Binding-site contacts:
Ligand atom C3 contacts residue ASN265 of chain 3.C at 3.8 Å.
Ligand atom C1 contacts residue ASN265 of chain 3.C at 1.5 Å.
Ligand atom C4 contacts residue GLN263 of chain 3.C at 4.3 Å.
Ligand atom C8 contacts residue GLN263 of chain 3.C at 3.8 Å.
Ligand atom C2 contacts residue ASN265 of chain 3.C at 2.5 Å.
Ligand atom C8 contacts residue ASN301 of chain 3.C at 3.4 Å.
Ligand atom C8 contacts residue SER303 of chain 3.C at 3.2 Å.
Ligand atom C7 contacts residue ASN265 of chain 3.C at 3.0 Å.
Ligand atom O7 contacts residue ASN301 of chain 3.C at 3.5 Å (h-bond).
Ligand atom N2 contacts residue GLN263 of chain 3.C at 3.8 Å.
Ligand atom C1 contacts residue GLN263 of chain 3.C at 4.2 Å.
Ligand atom C7 contacts residue ASN301 of chain 3.C at 3.8 Å.
Ligand atom C3 contacts residue GLN263 of chain 3.C at 3.3 Å.
Ligand atom N2 contacts residue ASN265 of chain 3.C at 2.9 Å (h-bond).
Ligand atom C8 contacts residue ASN265 of chain 3.C at 4.3 Å.
Ligand atom O5 contacts residue ASN265 of chain 3.C at 2.4 Å (h-bond).
Ligand atom C4 contacts residue ASN265 of chain 3.C at 4.2 Å.
Ligand atom O7 contacts residue ASN265 of chain 3.C at 2.7 Å (h-bond).
Ligand atom C5 contacts residue ASN265 of chain 3.C at 3.7 Å.
Ligand atom O3 contacts residue GLN263 of chain 3.C at 3.9 Å.
Ligand atom C2 contacts residue GLN263 of chain 3.C at 4.0 Å.
Ligand atom O4 contacts residue GLN263 of chain 3.C at 4.4 Å.
Ligand atom C5 contacts residue GLN263 of chain 3.C at 4.5 Å.
Ligand atom C8 contacts residue VAL302 of chain 3.C at 3.7 Å (hydrophobic).

Sequence of chain 3.C:
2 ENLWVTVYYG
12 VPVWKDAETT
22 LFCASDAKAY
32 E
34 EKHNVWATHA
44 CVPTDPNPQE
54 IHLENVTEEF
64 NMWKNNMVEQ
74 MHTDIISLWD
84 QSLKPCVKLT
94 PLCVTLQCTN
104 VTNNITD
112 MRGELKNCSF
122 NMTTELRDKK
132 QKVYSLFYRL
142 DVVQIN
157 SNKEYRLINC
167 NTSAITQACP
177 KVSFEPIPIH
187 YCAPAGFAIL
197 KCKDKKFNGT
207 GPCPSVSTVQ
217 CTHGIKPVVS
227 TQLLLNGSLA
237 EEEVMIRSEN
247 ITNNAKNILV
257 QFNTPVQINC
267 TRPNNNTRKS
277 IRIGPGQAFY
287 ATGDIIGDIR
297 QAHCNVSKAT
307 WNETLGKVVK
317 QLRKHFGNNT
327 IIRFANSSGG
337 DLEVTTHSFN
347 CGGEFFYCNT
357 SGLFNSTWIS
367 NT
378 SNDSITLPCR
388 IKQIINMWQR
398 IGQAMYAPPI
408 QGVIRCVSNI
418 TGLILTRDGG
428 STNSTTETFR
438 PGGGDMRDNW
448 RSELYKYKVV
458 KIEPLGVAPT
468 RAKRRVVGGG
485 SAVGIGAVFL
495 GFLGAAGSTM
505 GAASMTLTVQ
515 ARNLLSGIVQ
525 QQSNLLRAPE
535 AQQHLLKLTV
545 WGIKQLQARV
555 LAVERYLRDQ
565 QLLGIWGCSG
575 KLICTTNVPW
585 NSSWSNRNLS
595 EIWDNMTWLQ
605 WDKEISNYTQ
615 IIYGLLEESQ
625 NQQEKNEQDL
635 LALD

The protein below binds the small molecule below.
Small molecule (SMILES): CC(=O)N[C@H]1[C@H](O[C@H]2[C@H](O)[C@@H](NC(C)=O)CO[C@@H]2CO)O[C@H](CO)[C@@H](O)[C@@H]1O